Sequence of chain 1.B:
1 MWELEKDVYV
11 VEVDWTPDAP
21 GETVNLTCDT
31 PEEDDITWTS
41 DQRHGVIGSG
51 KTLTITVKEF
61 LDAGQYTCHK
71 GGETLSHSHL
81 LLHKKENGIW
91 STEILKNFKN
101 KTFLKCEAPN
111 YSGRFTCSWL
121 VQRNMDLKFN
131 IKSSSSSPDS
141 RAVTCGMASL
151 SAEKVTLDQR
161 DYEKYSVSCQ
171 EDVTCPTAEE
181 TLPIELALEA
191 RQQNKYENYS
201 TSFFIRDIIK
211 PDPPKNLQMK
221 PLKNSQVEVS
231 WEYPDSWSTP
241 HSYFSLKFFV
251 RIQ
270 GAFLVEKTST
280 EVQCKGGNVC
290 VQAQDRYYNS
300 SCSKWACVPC

Sequence of chain 1.C:
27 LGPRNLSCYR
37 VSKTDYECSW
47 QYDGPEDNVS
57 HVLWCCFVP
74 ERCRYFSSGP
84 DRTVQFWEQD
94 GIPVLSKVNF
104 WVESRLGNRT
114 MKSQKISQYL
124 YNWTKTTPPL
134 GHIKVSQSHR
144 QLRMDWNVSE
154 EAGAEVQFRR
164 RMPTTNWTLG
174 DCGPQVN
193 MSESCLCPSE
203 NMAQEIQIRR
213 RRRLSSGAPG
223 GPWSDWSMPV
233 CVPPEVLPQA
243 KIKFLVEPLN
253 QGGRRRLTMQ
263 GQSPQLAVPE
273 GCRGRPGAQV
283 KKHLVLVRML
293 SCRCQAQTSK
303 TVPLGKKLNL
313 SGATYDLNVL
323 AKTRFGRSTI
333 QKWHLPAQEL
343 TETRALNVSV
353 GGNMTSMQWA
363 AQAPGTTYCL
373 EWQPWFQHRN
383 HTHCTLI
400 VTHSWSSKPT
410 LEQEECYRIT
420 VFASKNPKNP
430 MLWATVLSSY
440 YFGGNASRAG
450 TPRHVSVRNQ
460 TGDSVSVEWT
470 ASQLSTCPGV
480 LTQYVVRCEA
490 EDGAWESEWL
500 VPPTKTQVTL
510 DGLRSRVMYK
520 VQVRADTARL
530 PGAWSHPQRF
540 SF

Binding-site contacts:
Ligand atom C1 contacts residue ASN125 of chain 1.C at 1.4 Å.
Ligand atom C2 contacts residue ASN125 of chain 1.C at 2.5 Å.
Ligand atom C4 contacts residue ASN125 of chain 1.C at 4.2 Å.
Ligand atom O5 contacts residue PRO17 of chain 1.B at 4.2 Å.
Ligand atom C3 contacts residue ASN125 of chain 1.C at 3.8 Å.
Ligand atom N2 contacts residue ASN125 of chain 1.C at 2.9 Å (h-bond).
Ligand atom C6 contacts residue PRO17 of chain 1.B at 3.8 Å (hydrophobic).
Ligand atom C8 contacts residue TRP126 of chain 1.C at 3.7 Å (hydrophobic).
Ligand atom C5 contacts residue ASN125 of chain 1.C at 3.7 Å.
Ligand atom O6 contacts residue TYR122 of chain 1.C at 4.3 Å.
Ligand atom C7 contacts residue ASN125 of chain 1.C at 3.3 Å.
Ligand atom C8 contacts residue ASN125 of chain 1.C at 4.1 Å.
Ligand atom O7 contacts residue ASN125 of chain 1.C at 3.2 Å (h-bond).
Ligand atom C6 contacts residue TYR122 of chain 1.C at 4.4 Å (hydrophobic).
Ligand atom O5 contacts residue ASN125 of chain 1.C at 2.4 Å (h-bond).

This small molecule binds to this protein.
Small molecule (SMILES): CC(=O)N[C@@H]1[C@@H](O)[C@H](O)[C@@H](CO)O[C@H]1O